Binding-site contacts:
Ligand atom N08 contacts residue ASN216 of chain 2.B at 4.0 Å.
Ligand atom C12 contacts residue TYR255 of chain 2.B at 3.6 Å (hydrophobic).
Ligand atom C07 contacts residue CYS228 of chain 2.B at 4.0 Å (hydrophobic).
Ligand atom C02 contacts residue TYR273 of chain 2.B at 3.7 Å (hydrophobic).
Ligand atom O01 contacts residue VAL276 of chain 2.B at 3.6 Å.
Ligand atom O17 contacts residue TYR255 of chain 2.B at 4.0 Å.
Ligand atom N11 contacts residue SER159 of chain 2.B at 3.5 Å (h-bond).
Ligand atom C05 contacts residue ASP239 of chain 2.B at 3.7 Å.
Ligand atom C16 contacts residue SER159 of chain 2.B at 3.9 Å.
Ligand atom C20 contacts residue PHE165 of chain 2.B at 3.5 Å (hydrophobic).
Ligand atom N06 contacts residue ASP239 of chain 2.B at 4.2 Å.
Ligand atom N21 contacts residue ILE172 of chain 2.B at 4.2 Å.
Ligand atom C12 contacts residue GLN226 of chain 2.B at 3.5 Å.
Ligand atom N11 contacts residue GLN226 of chain 2.B at 3.5 Å (h-bond).
Ligand atom C05 contacts residue TYR273 of chain 2.B at 3.4 Å (hydrophobic).
Ligand atom O01 contacts residue ASP272 of chain 2.B at 3.6 Å.
Ligand atom C14 contacts residue TYR255 of chain 2.B at 3.8 Å (hydrophobic).
Ligand atom C16 contacts residue TYR255 of chain 2.B at 3.9 Å (hydrophobic).
Ligand atom C14 contacts residue TYR273 of chain 2.B at 3.8 Å (hydrophobic).
Ligand atom C04 contacts residue TYR273 of chain 2.B at 3.8 Å (hydrophobic).
Ligand atom N15 contacts residue MET241 of chain 2.B at 3.7 Å.
Ligand atom O01 contacts residue TYR273 of chain 2.B at 3.5 Å.
Ligand atom N21 contacts residue TYR273 of chain 2.B at 4.0 Å.
Ligand atom O18 contacts residue SER159 of chain 2.B at 3.1 Å (h-bond).
Ligand atom N15 contacts residue TYR255 of chain 2.B at 3.8 Å.
Ligand atom C12 contacts residue CYS228 of chain 2.B at 3.9 Å (hydrophobic).
Ligand atom O03 contacts residue TYR273 of chain 2.B at 3.8 Å.
Ligand atom O17 contacts residue VAL276 of chain 2.B at 3.5 Å.
Ligand atom N15 contacts residue CYS228 of chain 2.B at 3.2 Å.
Ligand atom O18 contacts residue TYR255 of chain 2.B at 2.8 Å (h-bond).
Ligand atom C14 contacts residue ASP239 of chain 2.B at 3.7 Å.
Ligand atom N15 contacts residue GLN226 of chain 2.B at 3.0 Å (h-bond).
Ligand atom C12 contacts residue ASP239 of chain 2.B at 3.4 Å.
Ligand atom N15 contacts residue ASP239 of chain 2.B at 2.7 Å (salt-bridge).
Ligand atom N06 contacts residue CYS228 of chain 2.B at 4.1 Å.
Ligand atom C19 contacts residue SER159 of chain 2.B at 3.7 Å.
Ligand atom N13 contacts residue ASP239 of chain 2.B at 2.6 Å (salt-bridge).
Ligand atom N13 contacts residue TYR273 of chain 2.B at 3.9 Å.
Ligand atom N08 contacts residue CYS228 of chain 2.B at 4.0 Å.
Ligand atom N13 contacts residue TYR255 of chain 2.B at 3.2 Å.

Sequence of chain 2.B:
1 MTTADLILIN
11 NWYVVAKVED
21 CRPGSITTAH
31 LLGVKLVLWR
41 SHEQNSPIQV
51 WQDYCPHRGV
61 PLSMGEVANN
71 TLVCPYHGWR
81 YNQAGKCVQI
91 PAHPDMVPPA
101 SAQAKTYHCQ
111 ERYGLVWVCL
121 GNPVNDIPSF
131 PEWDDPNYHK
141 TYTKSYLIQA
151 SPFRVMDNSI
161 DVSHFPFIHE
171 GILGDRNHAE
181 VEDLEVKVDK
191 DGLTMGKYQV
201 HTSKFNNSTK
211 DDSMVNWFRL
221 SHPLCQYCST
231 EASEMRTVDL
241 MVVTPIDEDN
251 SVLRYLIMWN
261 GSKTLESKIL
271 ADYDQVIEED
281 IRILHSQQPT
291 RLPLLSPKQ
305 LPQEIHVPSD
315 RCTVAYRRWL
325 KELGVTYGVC

The protein below binds the small molecule below.
Small molecule (SMILES): NC(=O)OC[C@@H]1N=C(N)N2CCC(O)(O)[C@@]23N=C(N)N[C@@H]13